Sequence of chain 1.D:
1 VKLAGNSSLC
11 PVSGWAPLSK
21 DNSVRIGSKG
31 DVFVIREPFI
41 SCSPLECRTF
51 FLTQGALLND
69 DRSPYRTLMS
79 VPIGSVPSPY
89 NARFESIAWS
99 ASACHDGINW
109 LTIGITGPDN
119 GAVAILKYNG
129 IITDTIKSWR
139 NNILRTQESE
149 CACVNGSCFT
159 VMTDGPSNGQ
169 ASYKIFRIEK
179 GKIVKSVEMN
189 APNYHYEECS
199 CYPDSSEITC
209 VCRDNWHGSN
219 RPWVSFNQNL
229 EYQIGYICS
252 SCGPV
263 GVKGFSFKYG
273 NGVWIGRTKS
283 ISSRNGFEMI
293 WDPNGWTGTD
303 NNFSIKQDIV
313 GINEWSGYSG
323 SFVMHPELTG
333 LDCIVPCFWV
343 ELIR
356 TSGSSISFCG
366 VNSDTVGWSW

A protein and the small-molecule ligand that binds it are described below.
Small molecule (SMILES): CC(=O)N[C@@H]1[C@@H](O)[C@H](O)[C@@H](CO)O[C@H]1O

Binding-site contacts:
Ligand atom O7 contacts residue ASN6 of chain 1.D at 3.3 Å (h-bond).
Ligand atom C2 contacts residue ASN6 of chain 1.D at 2.5 Å.
Ligand atom C8 contacts residue ASN6 of chain 1.D at 3.5 Å.
Ligand atom C5 contacts residue ASN6 of chain 1.D at 3.8 Å.
Ligand atom C7 contacts residue ASN6 of chain 1.D at 3.3 Å.
Ligand atom C8 contacts residue SER7 of chain 1.D at 3.7 Å.
Ligand atom C1 contacts residue ASN6 of chain 1.D at 1.5 Å.
Ligand atom C4 contacts residue ASN6 of chain 1.D at 4.3 Å.
Ligand atom C3 contacts residue ASN6 of chain 1.D at 3.9 Å.
Ligand atom N2 contacts residue ASN6 of chain 1.D at 2.9 Å (h-bond).
Ligand atom O5 contacts residue ASN6 of chain 1.D at 2.4 Å (h-bond).